Binding-site contacts:
Ligand atom N3 contacts residue GLN141 of chain 1.C at 3.6 Å.
Ligand atom C4' contacts residue GLN141 of chain 1.C at 3.9 Å.
Ligand atom O4' contacts residue GLN141 of chain 1.C at 3.2 Å (h-bond).
Ligand atom P contacts residue LYS185 of chain 1.C at 3.9 Å.
Ligand atom C2' contacts residue VAL108 of chain 1.C at 3.9 Å (hydrophobic).
Ligand atom C5' contacts residue VAL100 of chain 1.C at 3.4 Å (hydrophobic).
Ligand atom OP1 contacts residue LYS105 of chain 1.C at 3.9 Å.
Ligand atom N3 contacts residue PHE28 of chain 1.C at 3.7 Å.
Ligand atom O4 contacts residue ASN139 of chain 1.C at 3.5 Å (h-bond).
Ligand atom O2' contacts residue LYS105 of chain 1.C at 3.7 Å.
Ligand atom C1' contacts residue GLN141 of chain 1.C at 3.7 Å.
Ligand atom O2' contacts residue PHE155 of chain 1.C at 3.9 Å.
Ligand atom N1 contacts residue ARG32 of chain 1.C at 3.5 Å.
Ligand atom O2' contacts residue LYS185 of chain 1.C at 2.5 Å (salt-bridge).
Ligand atom O2 contacts residue VAL108 of chain 1.C at 3.4 Å.
Ligand atom C2 contacts residue PHE28 of chain 1.C at 3.5 Å (hydrophobic).
Ligand atom O2' contacts residue TYR104 of chain 1.C at 3.9 Å.
Ligand atom N1 contacts residue PHE28 of chain 1.C at 3.8 Å.
Ligand atom C1' contacts residue GLN141 of chain 1.C at 3.9 Å.
Ligand atom O4' contacts residue TYR104 of chain 1.C at 3.5 Å.
Ligand atom C4' contacts residue LYS185 of chain 1.C at 3.5 Å.
Ligand atom O2' contacts residue GLN141 of chain 1.C at 3.1 Å (h-bond).
Ligand atom C6 contacts residue ARG32 of chain 1.C at 3.6 Å.
Ligand atom O6 contacts residue ARG32 of chain 1.C at 3.7 Å.
Ligand atom O2 contacts residue PHE28 of chain 1.C at 3.6 Å.
Ligand atom N2 contacts residue ARG32 of chain 1.C at 3.2 Å (salt-bridge).
Ligand atom O4 contacts residue PHE28 of chain 1.C at 3.8 Å.
Ligand atom C3' contacts residue LYS185 of chain 1.C at 3.5 Å.
Ligand atom N2 contacts residue GLN141 of chain 1.C at 3.4 Å (h-bond).
Ligand atom O4 contacts residue ARG32 of chain 1.C at 3.0 Å (salt-bridge).
Ligand atom O3' contacts residue LYS185 of chain 1.C at 2.7 Å (salt-bridge).
Ligand atom C4' contacts residue TYR104 of chain 1.C at 3.9 Å (hydrophobic).
Ligand atom OP1 contacts residue LYS185 of chain 1.C at 3.5 Å.
Ligand atom O2 contacts residue VAL157 of chain 1.C at 3.8 Å.
Ligand atom C2' contacts residue GLN141 of chain 1.C at 3.7 Å.
Ligand atom C2' contacts residue LYS185 of chain 1.C at 3.5 Å.
Ligand atom O3' contacts residue LYS105 of chain 1.C at 3.8 Å.
Ligand atom C5 contacts residue ARG32 of chain 1.C at 3.9 Å.
Ligand atom C2 contacts residue ARG32 of chain 1.C at 3.4 Å.
Ligand atom O2' contacts residue VAL108 of chain 1.C at 3.4 Å.

This protein binds this small molecule.
Small molecule (SMILES): Nc1ccn([C@@H]2O[C@H](CO[P](=O)(O)O[C@H]3[C@@H](O)[C@H](n4cnc5c(=O)nc(N)[nH]c54)O[C@@H]3CO[P](=O)(O)O[C@H]3[C@@H](O)[C@H](n4ccc(=O)[nH]c4=O)O[C@@H]3CO)[C@@H](O[P](=O)(O)OC[C@H]3O[C@@H](n4ccc(=O)[nH]c4=O)[C@H](O)[C@@H]3O[P](=O)(O)OC[C@H]3O[C@@H](n4cnc5c(=O)nc(N)[nH]c54)[C@H](O)[C@@H]3O[P](=O)(O)OC[C@H]3O[C@@H](n4ccc(=O)[nH]c4=O)[C@H](O)[C@@H]3O[P](=O)(O)OC[C@H]3O[C@@H](n4ccc(=O)[nH]c4=O)[C@H](O)[C@@H]3O[P](=O)(O)OC[C@H]3O[C@@H](n4ccc(=O)[nH]c4=O)[C@H](O)[C@@H]3O[P](=O)(O)OC[C@H]3O[C@@H](n4ccc(=O)[nH]c4=O)[C@H](O)[C@@H]3O)[C@H]2O)c(=O)n1

Sequence of chain 1.C:
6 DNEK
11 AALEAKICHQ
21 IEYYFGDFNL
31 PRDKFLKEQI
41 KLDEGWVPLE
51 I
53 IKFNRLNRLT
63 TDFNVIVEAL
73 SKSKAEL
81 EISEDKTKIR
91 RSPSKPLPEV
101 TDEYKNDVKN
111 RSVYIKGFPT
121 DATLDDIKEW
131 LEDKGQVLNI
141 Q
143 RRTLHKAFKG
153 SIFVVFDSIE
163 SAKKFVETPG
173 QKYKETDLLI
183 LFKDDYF